A protein and the small-molecule ligand that binds it are described below.
Small molecule (SMILES): C[C@@H]1O[C@@H](Oc2c(-c3ccc(O)c(O)c3)oc3cc(O)cc(O)c3c2=O)[C@H](O)[C@H](O)[C@H]1O

Binding-site contacts:
Ligand atom C6 contacts residue SER241 of chain 1.A at 3.8 Å.
Ligand atom C5 contacts residue VAL242 of chain 1.A at 3.7 Å (hydrophobic).
Ligand atom O1 contacts residue ILE351 of chain 1.A at 4.0 Å.
Ligand atom C6 contacts residue VAL242 of chain 1.A at 3.5 Å (hydrophobic).
Ligand atom O7 contacts residue TYR188 of chain 1.A at 3.3 Å.
Ligand atom C15 contacts residue ARG349 of chain 1.A at 3.5 Å.
Ligand atom C26 contacts residue ILE309 of chain 1.A at 3.6 Å (hydrophobic).
Ligand atom C15 contacts residue ALA379 of chain 1.A at 3.5 Å (hydrophobic).
Ligand atom C14 contacts residue ILE378 of chain 1.A at 3.7 Å (hydrophobic).
Ligand atom O6 contacts residue ILE378 of chain 1.A at 3.1 Å (h-bond).
Ligand atom C16 contacts residue ALA379 of chain 1.A at 3.4 Å (hydrophobic).
Ligand atom C26 contacts residue PRO273 of chain 1.A at 3.6 Å (hydrophobic).
Ligand atom C10 contacts residue HIS191 of chain 1.A at 3.9 Å.
Ligand atom O2 contacts residue TYR188 of chain 1.A at 3.5 Å.
Ligand atom O6 contacts residue VAL350 of chain 1.A at 4.0 Å.
Ligand atom C15 contacts residue VAL350 of chain 1.A at 3.5 Å (hydrophobic).
Ligand atom O4 contacts residue PHE193 of chain 1.A at 3.2 Å.
Ligand atom C7 contacts residue PHE193 of chain 1.A at 3.9 Å (hydrophobic).
Ligand atom C6 contacts residue HIS191 of chain 1.A at 3.3 Å.
Ligand atom C12 contacts residue ALA379 of chain 1.A at 3.7 Å (hydrophobic).
Ligand atom O3 contacts residue TYR240 of chain 1.A at 3.5 Å (h-bond).
Ligand atom O5 contacts residue LYS189 of chain 1.A at 2.8 Å (salt-bridge).
Ligand atom O6 contacts residue ALA379 of chain 1.A at 3.7 Å.
Ligand atom O3 contacts residue HIS191 of chain 1.A at 3.2 Å.
Ligand atom O6 contacts residue ASN377 of chain 1.A at 3.2 Å.
Ligand atom C13 contacts residue ALA379 of chain 1.A at 3.8 Å (hydrophobic).
Ligand atom O6 contacts residue GLU376 of chain 1.A at 3.2 Å (salt-bridge).
Ligand atom O3 contacts residue SER241 of chain 1.A at 3.2 Å.
Ligand atom C7 contacts residue VAL242 of chain 1.A at 3.6 Å (hydrophobic).
Ligand atom O3 contacts residue VAL242 of chain 1.A at 3.5 Å (h-bond).
Ligand atom C14 contacts residue ALA379 of chain 1.A at 3.7 Å (hydrophobic).
Ligand atom C8 contacts residue ILE351 of chain 1.A at 3.7 Å (hydrophobic).
Ligand atom C11 contacts residue ALA379 of chain 1.A at 3.5 Å (hydrophobic).
Ligand atom C5 contacts residue HIS191 of chain 1.A at 3.3 Å.
Ligand atom C26 contacts residue PRO307 of chain 1.A at 3.6 Å (hydrophobic).
Ligand atom O5 contacts residue GLU376 of chain 1.A at 3.9 Å.
Ligand atom C13 contacts residue LYS189 of chain 1.A at 3.9 Å.
Ligand atom O6 contacts residue LYS189 of chain 1.A at 3.9 Å.
Ligand atom O6 contacts residue ARG349 of chain 1.A at 3.3 Å.
Ligand atom C14 contacts residue ARG349 of chain 1.A at 3.8 Å.

Sequence of chain 1.A:
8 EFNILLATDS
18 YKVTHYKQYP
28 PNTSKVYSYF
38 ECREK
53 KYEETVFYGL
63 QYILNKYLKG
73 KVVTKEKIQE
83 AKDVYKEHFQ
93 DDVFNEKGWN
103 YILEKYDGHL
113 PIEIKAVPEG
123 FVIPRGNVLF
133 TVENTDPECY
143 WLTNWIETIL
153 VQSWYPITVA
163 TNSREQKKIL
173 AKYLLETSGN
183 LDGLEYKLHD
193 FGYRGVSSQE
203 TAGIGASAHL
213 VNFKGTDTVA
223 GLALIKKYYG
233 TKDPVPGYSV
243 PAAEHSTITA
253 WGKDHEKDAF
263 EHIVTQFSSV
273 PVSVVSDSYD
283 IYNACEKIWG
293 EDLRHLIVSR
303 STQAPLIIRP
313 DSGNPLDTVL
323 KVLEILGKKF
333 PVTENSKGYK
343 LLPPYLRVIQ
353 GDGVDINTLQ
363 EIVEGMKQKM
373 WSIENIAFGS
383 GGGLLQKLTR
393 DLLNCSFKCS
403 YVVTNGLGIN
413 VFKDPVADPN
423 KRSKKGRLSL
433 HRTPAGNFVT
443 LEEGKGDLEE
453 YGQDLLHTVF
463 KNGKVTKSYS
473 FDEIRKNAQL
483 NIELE